The small molecule below binds the protein below.
Small molecule (SMILES): COc1ccc(OCc2ccc(COc3c(Cl)cccc3Cl)cc2)c(Cl)c1

Binding-site contacts:
Ligand atom O1 contacts residue ILE110 of chain 54.A at 3.7 Å.
Ligand atom C7 contacts residue MET132 of chain 54.A at 3.3 Å (hydrophobic).
Ligand atom O1 contacts residue MET132 of chain 54.A at 3.7 Å.
Ligand atom C20 contacts residue ILE194 of chain 54.A at 3.8 Å (hydrophobic).
Ligand atom C19 contacts residue LEU240 of chain 54.A at 3.8 Å (hydrophobic).
Ligand atom CL3 contacts residue LEU240 of chain 54.A at 3.8 Å.
Ligand atom C3 contacts residue MET132 of chain 54.A at 3.7 Å (hydrophobic).
Ligand atom O3 contacts residue TYR112 of chain 54.A at 3.6 Å.
Ligand atom C9 contacts residue PHE237 of chain 54.A at 3.7 Å (hydrophobic).
Ligand atom C16 contacts residue ALA24 of chain 54.C at 3.8 Å (hydrophobic).
Ligand atom C10 contacts residue TYR159 of chain 54.A at 3.5 Å (hydrophobic).
Ligand atom O2 contacts residue VAL196 of chain 54.A at 3.4 Å.
Ligand atom C9 contacts residue VAL199 of chain 54.A at 3.6 Å (hydrophobic).
Ligand atom C20 contacts residue LEU240 of chain 54.A at 3.8 Å (hydrophobic).
Ligand atom C11 contacts residue ILE110 of chain 54.A at 3.8 Å (hydrophobic).
Ligand atom O3 contacts residue PHE130 of chain 54.A at 3.6 Å.
Ligand atom C8 contacts residue MET132 of chain 54.A at 3.4 Å (hydrophobic).
Ligand atom O1 contacts residue PHE237 of chain 54.A at 3.8 Å.
Ligand atom C13 contacts residue ILE110 of chain 54.A at 3.7 Å (hydrophobic).
Ligand atom C1 contacts residue TYR205 of chain 54.A at 3.8 Å (hydrophobic).
Ligand atom C4 contacts residue MET132 of chain 54.A at 3.8 Å (hydrophobic).
Ligand atom C7 contacts residue PHE237 of chain 54.A at 3.5 Å (hydrophobic).
Ligand atom C21 contacts residue TYR205 of chain 54.A at 3.8 Å (hydrophobic).
Ligand atom C12 contacts residue ILE110 of chain 54.A at 3.8 Å (hydrophobic).
Ligand atom C12 contacts residue PHE134 of chain 54.A at 3.8 Å (hydrophobic).
Ligand atom C21 contacts residue SER128 of chain 54.A at 3.8 Å.
Ligand atom C17 contacts residue ALA24 of chain 54.C at 3.7 Å (hydrophobic).
Ligand atom C6 contacts residue TYR112 of chain 54.A at 3.7 Å (hydrophobic).
Ligand atom C16 contacts residue TYR159 of chain 54.A at 3.8 Å (hydrophobic).
Ligand atom CL2 contacts residue TYR159 of chain 54.A at 3.6 Å.
Ligand atom C17 contacts residue TYR159 of chain 54.A at 3.7 Å (hydrophobic).
Ligand atom C13 contacts residue MET132 of chain 54.A at 3.4 Å (hydrophobic).
Ligand atom CL2 contacts residue ALA24 of chain 54.C at 3.5 Å.
Ligand atom C13 contacts residue PHE134 of chain 54.A at 3.7 Å (hydrophobic).
Ligand atom CL2 contacts residue ILE25 of chain 54.C at 3.4 Å.
Ligand atom C5 contacts residue TYR112 of chain 54.A at 3.5 Å (hydrophobic).
Ligand atom C14 contacts residue TYR159 of chain 54.A at 3.5 Å (hydrophobic).
Ligand atom C21 contacts residue HIS207 of chain 54.A at 3.6 Å.
Ligand atom C2 contacts residue PHE237 of chain 54.A at 3.6 Å (hydrophobic).
Ligand atom CL3 contacts residue PHE134 of chain 54.A at 3.8 Å.

Sequence of chain 54.C:
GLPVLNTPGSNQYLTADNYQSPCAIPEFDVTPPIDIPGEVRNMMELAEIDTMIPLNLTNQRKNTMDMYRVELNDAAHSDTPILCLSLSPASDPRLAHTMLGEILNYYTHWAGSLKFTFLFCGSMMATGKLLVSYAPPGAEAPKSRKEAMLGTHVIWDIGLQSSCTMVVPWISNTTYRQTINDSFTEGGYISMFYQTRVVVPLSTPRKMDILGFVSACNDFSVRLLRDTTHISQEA

Sequence of chain 54.A:
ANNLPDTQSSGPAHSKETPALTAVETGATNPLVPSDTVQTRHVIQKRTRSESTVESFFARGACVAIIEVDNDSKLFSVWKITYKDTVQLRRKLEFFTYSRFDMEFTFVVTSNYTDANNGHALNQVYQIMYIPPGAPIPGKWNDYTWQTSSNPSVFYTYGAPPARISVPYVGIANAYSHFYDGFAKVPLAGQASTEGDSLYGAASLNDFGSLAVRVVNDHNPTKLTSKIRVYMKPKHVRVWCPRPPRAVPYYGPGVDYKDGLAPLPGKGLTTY